This protein binds this small molecule.
Small molecule (SMILES): C[C@@H](N[C@@H](CCCN)C(=O)O)C(=O)O

Sequence of chain 1.B:
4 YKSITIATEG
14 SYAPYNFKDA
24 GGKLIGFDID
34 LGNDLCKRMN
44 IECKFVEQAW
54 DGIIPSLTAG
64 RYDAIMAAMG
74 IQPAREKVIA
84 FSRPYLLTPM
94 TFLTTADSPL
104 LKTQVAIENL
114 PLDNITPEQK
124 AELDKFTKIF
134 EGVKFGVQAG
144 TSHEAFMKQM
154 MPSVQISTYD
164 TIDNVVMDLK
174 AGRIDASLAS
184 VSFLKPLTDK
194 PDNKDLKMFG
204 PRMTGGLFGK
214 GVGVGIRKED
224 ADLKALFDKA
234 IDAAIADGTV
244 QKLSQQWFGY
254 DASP

Binding-site contacts:
Ligand atom CAL contacts residue SER145 of chain 1.B at 3.6 Å.
Ligand atom OAD contacts residue MET72 of chain 1.B at 3.9 Å.
Ligand atom CB contacts residue SER183 of chain 1.B at 3.6 Å.
Ligand atom OAF contacts residue ARG78 of chain 1.B at 2.9 Å (salt-bridge).
Ligand atom C contacts residue SER183 of chain 1.B at 3.3 Å.
Ligand atom O contacts residue TYR15 of chain 1.B at 2.5 Å (h-bond).
Ligand atom C contacts residue TYR15 of chain 1.B at 3.1 Å (hydrophobic).
Ligand atom OAD contacts residue ARG78 of chain 1.B at 2.7 Å (salt-bridge).
Ligand atom CAG contacts residue TRP53 of chain 1.B at 3.6 Å (hydrophobic).
Ligand atom CB contacts residue VAL215 of chain 1.B at 3.8 Å (hydrophobic).
Ligand atom OAF contacts residue SER145 of chain 1.B at 3.0 Å (h-bond).
Ligand atom CAH contacts residue TYR15 of chain 1.B at 3.8 Å (hydrophobic).
Ligand atom CAG contacts residue GLU12 of chain 1.B at 3.3 Å.
Ligand atom OXT contacts residue MET93 of chain 1.B at 3.4 Å.
Ligand atom NAB contacts residue THR144 of chain 1.B at 3.8 Å.
Ligand atom OAF contacts residue TRP53 of chain 1.B at 3.8 Å.
Ligand atom N contacts residue ALA71 of chain 1.B at 2.9 Å (h-bond).
Ligand atom C contacts residue HIS146 of chain 1.B at 3.5 Å.
Ligand atom O contacts residue SER183 of chain 1.B at 2.6 Å (h-bond).
Ligand atom CAL contacts residue ARG78 of chain 1.B at 3.6 Å.
Ligand atom O contacts residue HIS146 of chain 1.B at 3.9 Å.
Ligand atom OAD contacts residue GLY73 of chain 1.B at 3.0 Å (h-bond).
Ligand atom NAB contacts residue TRP53 of chain 1.B at 3.5 Å.
Ligand atom NAB contacts residue TYR15 of chain 1.B at 3.7 Å.
Ligand atom CA contacts residue ALA71 of chain 1.B at 3.2 Å (hydrophobic).
Ligand atom OXT contacts residue SER183 of chain 1.B at 3.3 Å (h-bond).
Ligand atom CAN contacts residue ALA71 of chain 1.B at 3.4 Å (hydrophobic).
Ligand atom CAH contacts residue THR144 of chain 1.B at 3.9 Å.
Ligand atom O contacts residue PHE186 of chain 1.B at 3.6 Å.
Ligand atom NAB contacts residue GLU12 of chain 1.B at 2.8 Å (salt-bridge).
Ligand atom CB contacts residue TYR18 of chain 1.B at 3.8 Å (hydrophobic).
Ligand atom CAI contacts residue ALA71 of chain 1.B at 3.2 Å (hydrophobic).
Ligand atom OXT contacts residue TYR15 of chain 1.B at 3.5 Å (h-bond).
Ligand atom NAB contacts residue GLN141 of chain 1.B at 2.8 Å (h-bond).
Ligand atom CAG contacts residue TYR15 of chain 1.B at 3.6 Å (hydrophobic).
Ligand atom OAD contacts residue ALA71 of chain 1.B at 3.6 Å.
Ligand atom OXT contacts residue HIS146 of chain 1.B at 2.6 Å (h-bond).
Ligand atom CAL contacts residue ALA71 of chain 1.B at 3.9 Å (hydrophobic).
Ligand atom CB contacts residue ALA71 of chain 1.B at 3.4 Å (hydrophobic).
Ligand atom OAF contacts residue THR144 of chain 1.B at 3.4 Å.